Sequence of chain 1.A:
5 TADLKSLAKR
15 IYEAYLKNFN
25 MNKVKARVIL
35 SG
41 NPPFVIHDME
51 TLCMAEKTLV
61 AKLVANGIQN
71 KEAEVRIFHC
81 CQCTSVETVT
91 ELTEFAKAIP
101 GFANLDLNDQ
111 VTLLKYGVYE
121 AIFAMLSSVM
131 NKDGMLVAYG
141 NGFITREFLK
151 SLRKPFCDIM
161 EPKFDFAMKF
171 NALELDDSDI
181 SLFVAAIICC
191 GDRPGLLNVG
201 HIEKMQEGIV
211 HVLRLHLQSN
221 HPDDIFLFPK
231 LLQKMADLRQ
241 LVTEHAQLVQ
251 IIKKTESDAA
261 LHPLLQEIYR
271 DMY

The small molecule below binds the protein below.
Small molecule (SMILES): CC[C@@H](Cc1ccc(OC)c(C(=O)NCc2ccc(Oc3ccc(F)cc3)c(F)c2)c1)C(=O)O

Binding-site contacts:
Ligand atom F42 contacts residue THR84 of chain 1.A at 3.6 Å.
Ligand atom C37 contacts residue VAL137 of chain 1.A at 3.7 Å (hydrophobic).
Ligand atom O1 contacts residue THR84 of chain 1.A at 3.8 Å.
Ligand atom C38 contacts residue ILE46 of chain 1.A at 3.8 Å (hydrophobic).
Ligand atom C13 contacts residue MET135 of chain 1.A at 3.5 Å (hydrophobic).
Ligand atom C11 contacts residue ILE159 of chain 1.A at 3.8 Å (hydrophobic).
Ligand atom C14 contacts residue VAL137 of chain 1.A at 3.4 Å (hydrophobic).
Ligand atom C4 contacts residue PHE78 of chain 1.A at 3.5 Å (hydrophobic).
Ligand atom F43 contacts residue ALA55 of chain 1.A at 3.6 Å.
Ligand atom C2 contacts residue SER85 of chain 1.A at 3.6 Å.
Ligand atom C30 contacts residue MET135 of chain 1.A at 3.7 Å (hydrophobic).
Ligand atom C15 contacts residue VAL137 of chain 1.A at 3.6 Å (hydrophobic).
Ligand atom C16 contacts residue CYS81 of chain 1.A at 3.6 Å (hydrophobic).
Ligand atom O37 contacts residue LEU126 of chain 1.A at 3.7 Å.
Ligand atom C30 contacts residue MET130 of chain 1.A at 3.8 Å (hydrophobic).
Ligand atom C1 contacts residue TYR119 of chain 1.A at 3.3 Å (hydrophobic).
Ligand atom C41 contacts residue CYS80 of chain 1.A at 3.8 Å (hydrophobic).
Ligand atom C19 contacts residue VAL137 of chain 1.A at 3.7 Å (hydrophobic).
Ligand atom O34 contacts residue LEU265 of chain 1.A at 3.8 Å.
Ligand atom O35 contacts residue CYS80 of chain 1.A at 3.5 Å.
Ligand atom C9 contacts residue LEU126 of chain 1.A at 3.6 Å (hydrophobic).
Ligand atom C11 contacts residue PHE123 of chain 1.A at 3.8 Å (hydrophobic).
Ligand atom F42 contacts residue CYS80 of chain 1.A at 3.0 Å.
Ligand atom C4 contacts residue CYS81 of chain 1.A at 3.6 Å (hydrophobic).
Ligand atom C19 contacts residue THR84 of chain 1.A at 3.5 Å.
Ligand atom N35 contacts residue MET135 of chain 1.A at 3.4 Å.
Ligand atom C1 contacts residue HIS245 of chain 1.A at 3.6 Å.
Ligand atom C38 contacts residue VAL137 of chain 1.A at 3.7 Å (hydrophobic).
Ligand atom C36 contacts residue CYS80 of chain 1.A at 3.7 Å (hydrophobic).
Ligand atom O37 contacts residue MET135 of chain 1.A at 3.6 Å (h-bond).
Ligand atom C4 contacts residue GLN82 of chain 1.A at 3.8 Å.
Ligand atom C15 contacts residue CYS81 of chain 1.A at 3.6 Å (hydrophobic).
Ligand atom O34 contacts residue SER85 of chain 1.A at 2.6 Å (h-bond).
Ligand atom O33 contacts residue HIS245 of chain 1.A at 2.8 Å (h-bond).
Ligand atom C30 contacts residue MET160 of chain 1.A at 3.7 Å (hydrophobic).
Ligand atom O33 contacts residue TYR269 of chain 1.A at 2.8 Å (h-bond).
Ligand atom O34 contacts residue TYR119 of chain 1.A at 2.6 Å (h-bond).
Ligand atom O33 contacts residue TYR119 of chain 1.A at 3.4 Å (h-bond).
Ligand atom C5 contacts residue HIS245 of chain 1.A at 3.6 Å.
Ligand atom C1 contacts residue SER85 of chain 1.A at 3.5 Å.